Sequence of chain 1.C:
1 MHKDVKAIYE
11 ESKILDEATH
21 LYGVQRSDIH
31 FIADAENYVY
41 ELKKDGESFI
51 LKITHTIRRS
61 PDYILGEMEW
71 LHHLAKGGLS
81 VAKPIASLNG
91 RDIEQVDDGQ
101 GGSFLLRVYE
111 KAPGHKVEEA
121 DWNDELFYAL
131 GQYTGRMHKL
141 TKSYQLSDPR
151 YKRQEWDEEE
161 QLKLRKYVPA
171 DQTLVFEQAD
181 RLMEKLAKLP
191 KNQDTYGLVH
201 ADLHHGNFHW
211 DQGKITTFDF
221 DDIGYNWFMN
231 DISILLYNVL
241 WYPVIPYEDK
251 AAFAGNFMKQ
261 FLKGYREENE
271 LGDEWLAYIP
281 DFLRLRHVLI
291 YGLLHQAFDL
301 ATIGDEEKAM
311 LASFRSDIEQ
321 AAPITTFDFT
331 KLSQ

Binding-site contacts:
Ligand atom CAL contacts residue HIS205 of chain 1.C at 3.5 Å.
Ligand atom OAF contacts residue TRP241 of chain 1.C at 3.4 Å.
Ligand atom CAM contacts residue ASN238 of chain 1.C at 3.7 Å.
Ligand atom CBA contacts residue ASP202 of chain 1.C at 3.3 Å.
Ligand atom NAD contacts residue ASP222 of chain 1.C at 2.8 Å (salt-bridge).
Ligand atom CAN contacts residue GLN161 of chain 1.C at 3.2 Å.
Ligand atom CAN contacts residue GLU36 of chain 1.C at 3.5 Å.
Ligand atom OAE contacts residue ASP222 of chain 1.C at 3.1 Å.
Ligand atom CBB contacts residue LEU293 of chain 1.C at 3.7 Å (hydrophobic).
Ligand atom OAJ contacts residue ILE290 of chain 1.C at 3.4 Å.
Ligand atom NAQ contacts residue ANP1 of chain 1.W at 3.4 Å (h-bond).
Ligand atom OAI contacts residue ASP202 of chain 1.C at 2.6 Å (salt-bridge).
Ligand atom CAS contacts residue ASP222 of chain 1.C at 3.5 Å.
Ligand atom CAX contacts residue HIS204 of chain 1.C at 3.5 Å.
Ligand atom CAZ contacts residue GLU36 of chain 1.C at 3.7 Å.
Ligand atom OAE contacts residue ARG286 of chain 1.C at 3.8 Å.
Ligand atom NAC contacts residue ASP222 of chain 1.C at 3.6 Å (salt-bridge).
Ligand atom CAW contacts residue HIS204 of chain 1.C at 3.8 Å.
Ligand atom CAL contacts residue HIS204 of chain 1.C at 3.6 Å.
Ligand atom CAU contacts residue HIS204 of chain 1.C at 3.5 Å.
Ligand atom OAH contacts residue HIS204 of chain 1.C at 3.6 Å.
Ligand atom NAD contacts residue GLU36 of chain 1.C at 3.0 Å (salt-bridge).
Ligand atom OAG contacts residue HIS204 of chain 1.C at 3.4 Å.
Ligand atom CAV contacts residue HIS204 of chain 1.C at 3.4 Å.
Ligand atom NAD contacts residue ASP202 of chain 1.C at 3.6 Å.
Ligand atom OAR contacts residue ANP1 of chain 1.W at 3.7 Å.
Ligand atom CAK contacts residue HIS204 of chain 1.C at 3.6 Å.
Ligand atom OAI contacts residue ANP1 of chain 1.W at 3.1 Å (h-bond).
Ligand atom NAC contacts residue GLN161 of chain 1.C at 2.9 Å (h-bond).
Ligand atom OAF contacts residue ILE290 of chain 1.C at 3.4 Å.
Ligand atom CAK contacts residue HIS205 of chain 1.C at 3.5 Å.
Ligand atom NAC contacts residue GLU159 of chain 1.C at 3.1 Å (salt-bridge).
Ligand atom NAD contacts residue ANP1 of chain 1.W at 3.5 Å (h-bond).
Ligand atom OAH contacts residue GLY206 of chain 1.C at 3.4 Å (h-bond).
Ligand atom CAZ contacts residue ASP222 of chain 1.C at 3.8 Å.
Ligand atom CAS contacts residue GLN161 of chain 1.C at 3.5 Å.
Ligand atom CAK contacts residue TYR242 of chain 1.C at 3.6 Å (hydrophobic).
Ligand atom CAK contacts residue ASN238 of chain 1.C at 3.5 Å.
Ligand atom OAJ contacts residue LEU293 of chain 1.C at 3.6 Å.
Ligand atom CBD contacts residue TYR242 of chain 1.C at 3.7 Å (hydrophobic).

Sequence of chain 1.D:
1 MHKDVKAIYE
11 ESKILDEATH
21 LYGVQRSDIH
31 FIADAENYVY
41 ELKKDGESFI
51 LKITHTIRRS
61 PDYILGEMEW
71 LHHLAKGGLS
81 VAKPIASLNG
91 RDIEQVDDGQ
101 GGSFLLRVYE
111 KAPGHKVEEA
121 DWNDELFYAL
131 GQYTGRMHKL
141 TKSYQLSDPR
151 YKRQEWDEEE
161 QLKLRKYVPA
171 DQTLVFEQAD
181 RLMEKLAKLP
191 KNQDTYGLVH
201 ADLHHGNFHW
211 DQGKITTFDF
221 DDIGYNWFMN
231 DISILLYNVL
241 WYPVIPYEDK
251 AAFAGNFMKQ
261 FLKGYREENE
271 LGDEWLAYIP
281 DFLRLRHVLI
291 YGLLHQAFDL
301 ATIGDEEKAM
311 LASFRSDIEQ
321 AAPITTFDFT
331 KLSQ

A small-molecule ligand and the protein it binds are described below.
Small molecule (SMILES): CC(C)C[C@H](NC(=O)[C@@H](O)[C@@H](O)[C@@H](N)CC(N)=O)[C@@H]1Cc2cccc(O)c2C(=O)O1